Sequence of chain 1.B:
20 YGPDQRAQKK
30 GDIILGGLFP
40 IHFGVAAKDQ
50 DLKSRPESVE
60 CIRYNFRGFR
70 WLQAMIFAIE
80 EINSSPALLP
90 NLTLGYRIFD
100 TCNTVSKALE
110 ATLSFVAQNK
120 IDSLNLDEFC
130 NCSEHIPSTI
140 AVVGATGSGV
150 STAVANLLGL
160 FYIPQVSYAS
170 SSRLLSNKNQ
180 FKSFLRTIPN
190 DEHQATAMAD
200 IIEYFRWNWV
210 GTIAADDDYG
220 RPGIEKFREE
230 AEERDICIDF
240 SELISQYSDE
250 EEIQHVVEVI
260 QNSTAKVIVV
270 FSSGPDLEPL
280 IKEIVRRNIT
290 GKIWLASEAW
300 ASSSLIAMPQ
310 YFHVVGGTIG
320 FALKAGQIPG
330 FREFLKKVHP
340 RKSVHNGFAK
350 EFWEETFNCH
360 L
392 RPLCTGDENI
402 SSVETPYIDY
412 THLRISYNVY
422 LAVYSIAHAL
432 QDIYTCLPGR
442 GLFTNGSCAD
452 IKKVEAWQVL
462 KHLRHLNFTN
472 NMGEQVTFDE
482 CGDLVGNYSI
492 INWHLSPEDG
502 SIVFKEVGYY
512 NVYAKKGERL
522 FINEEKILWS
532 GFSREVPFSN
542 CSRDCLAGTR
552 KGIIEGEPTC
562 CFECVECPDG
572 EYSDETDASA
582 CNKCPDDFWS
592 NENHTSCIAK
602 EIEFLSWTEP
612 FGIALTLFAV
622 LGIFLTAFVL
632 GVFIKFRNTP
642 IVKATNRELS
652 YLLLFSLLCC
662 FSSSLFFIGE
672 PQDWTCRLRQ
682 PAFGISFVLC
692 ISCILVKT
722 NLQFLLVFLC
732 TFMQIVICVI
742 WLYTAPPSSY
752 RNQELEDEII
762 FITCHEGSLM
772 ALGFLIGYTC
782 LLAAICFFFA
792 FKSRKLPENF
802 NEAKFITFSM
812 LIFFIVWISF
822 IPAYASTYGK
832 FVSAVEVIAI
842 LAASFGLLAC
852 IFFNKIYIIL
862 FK

The protein below binds the small molecule below.
Small molecule (SMILES): CC(=O)N[C@@H]1[C@@H](O)[C@H](O)[C@@H](CO)O[C@H]1O

Binding-site contacts:
Ligand atom O5 contacts residue ASN261 of chain 1.B at 2.4 Å (h-bond).
Ligand atom O7 contacts residue ASN261 of chain 1.B at 3.1 Å (h-bond).
Ligand atom C2 contacts residue ASN261 of chain 1.B at 2.4 Å.
Ligand atom C1 contacts residue ASN261 of chain 1.B at 1.4 Å.
Ligand atom C3 contacts residue ASN261 of chain 1.B at 3.8 Å.
Ligand atom C5 contacts residue ASN261 of chain 1.B at 3.7 Å.
Ligand atom C7 contacts residue ASN261 of chain 1.B at 3.1 Å.
Ligand atom N2 contacts residue ASN261 of chain 1.B at 2.8 Å (h-bond).
Ligand atom C8 contacts residue VAL258 of chain 1.B at 3.7 Å (hydrophobic).
Ligand atom C8 contacts residue ASN261 of chain 1.B at 4.3 Å.
Ligand atom C4 contacts residue ASN261 of chain 1.B at 4.3 Å.